A small-molecule ligand and the protein it binds are described below.
Small molecule (SMILES): Nc1ncnc2c1ncn2[C@@H]1O[C@H](CO[P](=O)(O)O[P](=O)(O)NP(=O)(O)O)[C@@H](O)[C@H]1O

Sequence of chain 1.D:
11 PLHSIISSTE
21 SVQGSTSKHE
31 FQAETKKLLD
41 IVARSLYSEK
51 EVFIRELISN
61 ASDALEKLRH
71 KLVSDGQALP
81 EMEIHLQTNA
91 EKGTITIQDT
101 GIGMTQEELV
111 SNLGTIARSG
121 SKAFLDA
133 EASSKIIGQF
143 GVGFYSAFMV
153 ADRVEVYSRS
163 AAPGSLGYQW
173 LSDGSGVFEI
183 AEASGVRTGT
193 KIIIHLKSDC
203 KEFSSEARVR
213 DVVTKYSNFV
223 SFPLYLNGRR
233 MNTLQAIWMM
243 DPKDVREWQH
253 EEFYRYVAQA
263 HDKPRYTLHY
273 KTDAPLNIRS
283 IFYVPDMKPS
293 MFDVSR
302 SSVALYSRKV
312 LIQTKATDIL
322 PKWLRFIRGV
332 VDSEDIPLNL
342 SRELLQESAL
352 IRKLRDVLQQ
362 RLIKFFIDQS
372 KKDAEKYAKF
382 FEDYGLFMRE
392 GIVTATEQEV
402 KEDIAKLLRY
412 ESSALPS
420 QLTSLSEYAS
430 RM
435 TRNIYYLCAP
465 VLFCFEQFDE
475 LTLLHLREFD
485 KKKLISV

Binding-site contacts:
Ligand atom O3G contacts residue ARG343 of chain 1.D at 1.3 Å (salt-bridge).
Ligand atom O2G contacts residue GLY143 of chain 1.D at 2.5 Å (h-bond).
Ligand atom PA contacts residue ASN60 of chain 1.D at 2.3 Å.
Ligand atom PA contacts residue MG1 of chain 1.L at 2.1 Å.
Ligand atom O2B contacts residue SER119 of chain 1.D at 2.7 Å (h-bond).
Ligand atom O1A contacts residue ASN60 of chain 1.D at 1.3 Å (h-bond).
Ligand atom O2' contacts residue ASN112 of chain 1.D at 2.8 Å (h-bond).
Ligand atom O1G contacts residue ASN60 of chain 1.D at 2.9 Å (h-bond).
Ligand atom N1 contacts residue THR192 of chain 1.D at 3.2 Å (h-bond).
Ligand atom N3B contacts residue MG1 of chain 1.L at 1.9 Å.
Ligand atom O3G contacts residue GLN141 of chain 1.D at 3.4 Å (h-bond).
Ligand atom N1 contacts residue ALA64 of chain 1.D at 3.2 Å.
Ligand atom O3' contacts residue SER121 of chain 1.D at 2.8 Å (h-bond).
Ligand atom O1G contacts residue GLU56 of chain 1.D at 3.4 Å (salt-bridge).
Ligand atom N3B contacts residue GLY140 of chain 1.D at 3.0 Å.
Ligand atom O1A contacts residue MG1 of chain 1.L at 2.1 Å.
Ligand atom O1G contacts residue MG1 of chain 1.L at 2.1 Å.
Ligand atom O3A contacts residue MG1 of chain 1.L at 2.1 Å.
Ligand atom O1G contacts residue GLY145 of chain 1.D at 3.2 Å.
Ligand atom O3G contacts residue GLY140 of chain 1.D at 3.2 Å.
Ligand atom O2G contacts residue PHE142 of chain 1.D at 3.0 Å (h-bond).
Ligand atom O4' contacts residue ASN112 of chain 1.D at 3.3 Å (h-bond).
Ligand atom O2G contacts residue ARG343 of chain 1.D at 3.4 Å (salt-bridge).
Ligand atom PB contacts residue MG1 of chain 1.L at 1.9 Å.
Ligand atom N3B contacts residue ASN60 of chain 1.D at 3.0 Å (h-bond).
Ligand atom O1B contacts residue ASN60 of chain 1.D at 3.4 Å (h-bond).
Ligand atom PG contacts residue MG1 of chain 1.L at 2.7 Å.
Ligand atom O5' contacts residue ASN60 of chain 1.D at 2.5 Å (h-bond).
Ligand atom O3' contacts residue GLY120 of chain 1.D at 2.6 Å (h-bond).
Ligand atom O5' contacts residue MG1 of chain 1.L at 2.1 Å.
Ligand atom O2B contacts residue GLY143 of chain 1.D at 3.0 Å (h-bond).
Ligand atom N3 contacts residue MET104 of chain 1.D at 3.3 Å.
Ligand atom O3' contacts residue SER119 of chain 1.D at 3.3 Å.
Ligand atom O3A contacts residue ASN60 of chain 1.D at 3.3 Å (h-bond).
Ligand atom O1A contacts residue PHE146 of chain 1.D at 2.8 Å (h-bond).
Ligand atom PG contacts residue ARG343 of chain 1.D at 2.8 Å.
Ligand atom N6 contacts residue ASP99 of chain 1.D at 2.8 Å (salt-bridge).
Ligand atom O3A contacts residue GLY143 of chain 1.D at 3.2 Å.
Ligand atom O1B contacts residue MG1 of chain 1.L at 2.1 Å.
Ligand atom O2A contacts residue PHE146 of chain 1.D at 3.3 Å (h-bond).